A protein and the small-molecule ligand that binds it are described below.
Small molecule (SMILES): Cc1cc(CCCCCOc2ccc(C3=NCCO3)cc2)on1

Sequence of chain 22.A:
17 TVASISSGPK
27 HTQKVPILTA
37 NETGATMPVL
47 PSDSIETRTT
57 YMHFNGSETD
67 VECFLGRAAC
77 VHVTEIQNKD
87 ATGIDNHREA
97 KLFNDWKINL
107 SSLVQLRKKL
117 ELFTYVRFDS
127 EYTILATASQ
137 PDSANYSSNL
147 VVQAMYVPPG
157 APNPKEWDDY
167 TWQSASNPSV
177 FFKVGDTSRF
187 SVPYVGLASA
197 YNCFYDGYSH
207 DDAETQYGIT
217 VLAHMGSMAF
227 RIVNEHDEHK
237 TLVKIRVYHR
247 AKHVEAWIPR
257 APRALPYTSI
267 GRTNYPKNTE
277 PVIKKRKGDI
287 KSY

Sequence of chain 22.C:
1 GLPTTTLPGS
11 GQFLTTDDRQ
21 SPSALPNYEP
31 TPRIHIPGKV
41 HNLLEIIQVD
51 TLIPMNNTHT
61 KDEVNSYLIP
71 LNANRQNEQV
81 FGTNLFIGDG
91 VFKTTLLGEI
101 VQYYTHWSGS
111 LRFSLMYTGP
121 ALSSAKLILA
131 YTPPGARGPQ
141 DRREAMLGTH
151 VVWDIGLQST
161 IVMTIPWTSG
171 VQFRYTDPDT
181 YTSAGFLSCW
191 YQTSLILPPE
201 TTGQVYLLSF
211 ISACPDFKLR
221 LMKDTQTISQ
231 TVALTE

Binding-site contacts:
Ligand atom N3A contacts residue PHE186 of chain 22.A at 4.0 Å.
Ligand atom C2A contacts residue PHE186 of chain 22.A at 3.3 Å (hydrophobic).
Ligand atom C4B contacts residue TYR152 of chain 22.A at 3.8 Å (hydrophobic).
Ligand atom O1 contacts residue MET221 of chain 22.A at 2.5 Å (h-bond).
Ligand atom C1C contacts residue LEU106 of chain 22.A at 4.0 Å (hydrophobic).
Ligand atom C5A contacts residue PHE186 of chain 22.A at 3.5 Å (hydrophobic).
Ligand atom C5A contacts residue VAL176 of chain 22.A at 3.6 Å (hydrophobic).
Ligand atom N2 contacts residue MET221 of chain 22.A at 3.3 Å (h-bond).
Ligand atom C4 contacts residue LEU106 of chain 22.A at 3.5 Å (hydrophobic).
Ligand atom C3B contacts residue TYR152 of chain 22.A at 3.7 Å (hydrophobic).
Ligand atom C5B contacts residue PHE186 of chain 22.A at 3.9 Å (hydrophobic).
Ligand atom C1B contacts residue ILE104 of chain 22.A at 4.0 Å (hydrophobic).
Ligand atom O1A contacts residue PHE186 of chain 22.A at 3.0 Å.
Ligand atom C6B contacts residue TYR128 of chain 22.A at 3.3 Å (hydrophobic).
Ligand atom C4A contacts residue PRO174 of chain 22.A at 3.1 Å (hydrophobic).
Ligand atom C1B contacts residue VAL188 of chain 22.A at 3.8 Å (hydrophobic).
Ligand atom C1B contacts residue TYR128 of chain 22.A at 3.6 Å (hydrophobic).
Ligand atom C5B contacts residue TYR128 of chain 22.A at 4.0 Å (hydrophobic).
Ligand atom C5C contacts residue VAL191 of chain 22.A at 3.8 Å (hydrophobic).
Ligand atom N3A contacts residue TYR152 of chain 22.A at 3.5 Å.
Ligand atom C5B contacts residue MET224 of chain 22.A at 3.8 Å (hydrophobic).
Ligand atom C5C contacts residue VAL188 of chain 22.A at 4.1 Å (hydrophobic).
Ligand atom C2C contacts residue MET221 of chain 22.A at 4.0 Å (hydrophobic).
Ligand atom C4C contacts residue VAL188 of chain 22.A at 3.7 Å (hydrophobic).
Ligand atom C5A contacts residue ALA150 of chain 22.A at 4.0 Å (hydrophobic).
Ligand atom C2A contacts residue TYR152 of chain 22.A at 3.6 Å (hydrophobic).
Ligand atom C1C contacts residue MET221 of chain 22.A at 4.0 Å (hydrophobic).
Ligand atom C2B contacts residue VAL188 of chain 22.A at 3.5 Å (hydrophobic).
Ligand atom N3A contacts residue PRO174 of chain 22.A at 3.7 Å.
Ligand atom N3A contacts residue ALA24 of chain 22.C at 3.8 Å.
Ligand atom C4C contacts residue VAL191 of chain 22.A at 3.0 Å (hydrophobic).
Ligand atom O1B contacts residue ILE104 of chain 22.A at 3.9 Å.
Ligand atom O1B contacts residue TYR128 of chain 22.A at 3.4 Å (h-bond).
Ligand atom C3C contacts residue TYR128 of chain 22.A at 3.4 Å (hydrophobic).
Ligand atom C1C contacts residue TYR128 of chain 22.A at 3.9 Å (hydrophobic).
Ligand atom C5 contacts residue MET221 of chain 22.A at 3.6 Å (hydrophobic).
Ligand atom C4B contacts residue PHE186 of chain 22.A at 3.6 Å (hydrophobic).
Ligand atom C6B contacts residue ILE104 of chain 22.A at 3.6 Å (hydrophobic).
Ligand atom C3B contacts residue VAL188 of chain 22.A at 3.8 Å (hydrophobic).
Ligand atom C2C contacts residue TYR197 of chain 22.A at 3.7 Å (hydrophobic).